This small molecule binds to this protein.
Small molecule (SMILES): CC(=O)N[C@H]1[C@H](O[C@H]2[C@H](O)[C@@H](NC(C)=O)CO[C@@H]2CO)O[C@H](CO)[C@@H](O)[C@@H]1O

Sequence of chain 1.A:
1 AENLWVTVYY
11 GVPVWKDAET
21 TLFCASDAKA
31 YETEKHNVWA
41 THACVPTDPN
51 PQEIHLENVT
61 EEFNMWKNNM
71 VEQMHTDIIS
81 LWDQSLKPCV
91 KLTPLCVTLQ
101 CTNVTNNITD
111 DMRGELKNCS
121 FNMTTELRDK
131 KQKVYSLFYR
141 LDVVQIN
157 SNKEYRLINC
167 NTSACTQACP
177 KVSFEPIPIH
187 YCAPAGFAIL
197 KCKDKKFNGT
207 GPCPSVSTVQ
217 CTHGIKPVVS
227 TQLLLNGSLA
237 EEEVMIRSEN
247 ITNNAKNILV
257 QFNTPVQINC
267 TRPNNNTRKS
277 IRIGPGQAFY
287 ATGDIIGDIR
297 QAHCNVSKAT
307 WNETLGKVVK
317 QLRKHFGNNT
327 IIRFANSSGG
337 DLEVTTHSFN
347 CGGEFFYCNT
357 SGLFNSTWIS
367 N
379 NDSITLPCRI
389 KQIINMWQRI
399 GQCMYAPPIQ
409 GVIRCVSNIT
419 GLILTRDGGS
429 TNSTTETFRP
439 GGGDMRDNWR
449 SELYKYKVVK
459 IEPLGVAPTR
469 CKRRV

Binding-site contacts:
Ligand atom O6 contacts residue GLU57 of chain 1.A at 3.6 Å.
Ligand atom N2 contacts residue ASN58 of chain 1.A at 3.4 Å (h-bond).
Ligand atom C4 contacts residue ASN58 of chain 1.A at 4.3 Å.
Ligand atom O3 contacts residue ASN58 of chain 1.A at 3.9 Å.
Ligand atom C8 contacts residue ASN58 of chain 1.A at 3.5 Å.
Ligand atom C5 contacts residue ASN58 of chain 1.A at 3.7 Å.
Ligand atom O5 contacts residue ASN58 of chain 1.A at 2.4 Å (h-bond).
Ligand atom C3 contacts residue ASN58 of chain 1.A at 3.8 Å.
Ligand atom C2 contacts residue ASN58 of chain 1.A at 2.6 Å.
Ligand atom O5 contacts residue GLU57 of chain 1.A at 4.0 Å.
Ligand atom C7 contacts residue ASN58 of chain 1.A at 4.1 Å.
Ligand atom O3 contacts residue GLU57 of chain 1.A at 4.4 Å.
Ligand atom C1 contacts residue ASN58 of chain 1.A at 1.5 Å.